Binding-site contacts:
Ligand atom C1 contacts residue ASN118 of chain 1.C at 1.4 Å.
Ligand atom C8 contacts residue LEU137 of chain 1.C at 4.0 Å (hydrophobic).
Ligand atom C3 contacts residue ASN118 of chain 1.C at 3.8 Å.
Ligand atom O7 contacts residue ASP290 of chain 1.C at 4.4 Å.
Ligand atom C8 contacts residue ASP290 of chain 1.C at 3.5 Å.
Ligand atom C5 contacts residue ASN118 of chain 1.C at 3.6 Å.
Ligand atom O5 contacts residue TYR135 of chain 1.C at 3.7 Å.
Ligand atom C4 contacts residue ASN118 of chain 1.C at 4.2 Å.
Ligand atom N2 contacts residue ASN118 of chain 1.C at 3.0 Å (h-bond).
Ligand atom C7 contacts residue ASP290 of chain 1.C at 4.5 Å.
Ligand atom O7 contacts residue TYR104 of chain 1.C at 3.8 Å.
Ligand atom C7 contacts residue TYR104 of chain 1.C at 4.0 Å (hydrophobic).
Ligand atom C2 contacts residue ASN118 of chain 1.C at 2.5 Å.
Ligand atom C7 contacts residue ASN118 of chain 1.C at 4.0 Å.
Ligand atom C1 contacts residue TYR135 of chain 1.C at 3.7 Å (hydrophobic).
Ligand atom C5 contacts residue TYR135 of chain 1.C at 3.5 Å (hydrophobic).
Ligand atom O5 contacts residue ASN118 of chain 1.C at 2.3 Å (h-bond).
Ligand atom C8 contacts residue GLY289 of chain 1.C at 3.3 Å.
Ligand atom C6 contacts residue TYR135 of chain 1.C at 3.8 Å (hydrophobic).
Ligand atom O7 contacts residue ASN118 of chain 1.C at 4.4 Å.
Ligand atom C8 contacts residue TYR104 of chain 1.C at 3.7 Å (hydrophobic).

Sequence of chain 1.C:
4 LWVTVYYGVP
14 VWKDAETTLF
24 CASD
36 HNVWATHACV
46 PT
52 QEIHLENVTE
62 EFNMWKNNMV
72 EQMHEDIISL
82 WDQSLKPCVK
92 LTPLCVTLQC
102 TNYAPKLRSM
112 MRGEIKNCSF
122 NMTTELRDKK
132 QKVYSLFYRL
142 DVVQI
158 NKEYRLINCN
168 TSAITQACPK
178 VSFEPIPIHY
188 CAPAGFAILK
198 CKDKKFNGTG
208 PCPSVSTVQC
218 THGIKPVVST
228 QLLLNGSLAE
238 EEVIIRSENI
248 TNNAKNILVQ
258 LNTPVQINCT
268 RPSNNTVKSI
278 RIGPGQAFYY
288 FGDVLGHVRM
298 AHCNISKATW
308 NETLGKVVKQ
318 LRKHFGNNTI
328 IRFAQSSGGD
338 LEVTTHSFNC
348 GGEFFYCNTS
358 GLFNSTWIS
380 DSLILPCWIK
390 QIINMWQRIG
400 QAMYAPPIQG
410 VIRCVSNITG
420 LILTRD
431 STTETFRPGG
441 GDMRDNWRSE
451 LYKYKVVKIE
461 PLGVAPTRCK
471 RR

The protein below binds the small molecule below.
Small molecule (SMILES): CC(=O)N[C@@H]1[C@@H](O)[C@H](O)[C@@H](CO)O[C@H]1O